This small molecule binds to this protein.
Small molecule (SMILES): OC[C@@H]1OC=C[C@H]1O

Sequence of chain 1.A:
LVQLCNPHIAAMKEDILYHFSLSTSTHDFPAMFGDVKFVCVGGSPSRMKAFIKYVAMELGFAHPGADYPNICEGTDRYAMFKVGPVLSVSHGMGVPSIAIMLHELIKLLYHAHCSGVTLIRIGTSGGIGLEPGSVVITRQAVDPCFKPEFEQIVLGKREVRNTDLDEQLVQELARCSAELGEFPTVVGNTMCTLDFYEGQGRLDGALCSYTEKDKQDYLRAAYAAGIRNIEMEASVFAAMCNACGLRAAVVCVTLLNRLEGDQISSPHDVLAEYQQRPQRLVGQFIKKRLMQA

Binding-site contacts:
Ligand atom C4 contacts residue SO41 of chain 1.G at 4.1 Å.
Ligand atom C2 contacts residue MET248 of chain 1.B at 4.0 Å (hydrophobic).
Ligand atom O5 contacts residue URF1 of chain 1.F at 3.7 Å.
Ligand atom C3 contacts residue GLU249 of chain 1.B at 3.5 Å.
Ligand atom O3 contacts residue GLY110 of chain 1.B at 4.0 Å.
Ligand atom C1 contacts residue THR140 of chain 1.B at 3.1 Å.
Ligand atom C2 contacts residue THR140 of chain 1.B at 4.0 Å.
Ligand atom C4 contacts residue MET109 of chain 1.B at 4.1 Å (hydrophobic).
Ligand atom C2 contacts residue GLU247 of chain 1.B at 4.3 Å.
Ligand atom C1 contacts residue GLU247 of chain 1.B at 4.0 Å.
Ligand atom C5 contacts residue URF1 of chain 1.F at 4.0 Å.
Ligand atom O5 contacts residue HIS35 of chain 1.A at 2.7 Å (h-bond).
Ligand atom C2 contacts residue ARG137 of chain 1.B at 3.8 Å.
Ligand atom C2 contacts residue URF1 of chain 1.F at 3.9 Å.
Ligand atom C5 contacts residue PHE212 of chain 1.B at 4.1 Å (hydrophobic).
Ligand atom C1 contacts residue GLU249 of chain 1.B at 4.4 Å.
Ligand atom O3 contacts residue MET109 of chain 1.B at 3.2 Å.
Ligand atom O4 contacts residue URF1 of chain 1.F at 2.6 Å (h-bond).
Ligand atom C2 contacts residue GLU249 of chain 1.B at 3.3 Å.
Ligand atom C3 contacts residue SO41 of chain 1.G at 3.1 Å.
Ligand atom C2 contacts residue SO41 of chain 1.G at 2.9 Å.
Ligand atom O3 contacts residue GLU249 of chain 1.B at 2.7 Å (salt-bridge).
Ligand atom O4 contacts residue THR140 of chain 1.B at 3.1 Å (h-bond).
Ligand atom O3 contacts residue SO41 of chain 1.G at 3.8 Å.
Ligand atom C1 contacts residue ARG137 of chain 1.B at 4.4 Å.
Ligand atom C4 contacts residue URF1 of chain 1.F at 3.4 Å.
Ligand atom O5 contacts residue PHE212 of chain 1.B at 3.7 Å.
Ligand atom C5 contacts residue MET109 of chain 1.B at 3.4 Å (hydrophobic).
Ligand atom O4 contacts residue SO41 of chain 1.G at 3.2 Å (h-bond).
Ligand atom C3 contacts residue MET109 of chain 1.B at 4.1 Å (hydrophobic).
Ligand atom O5 contacts residue MET109 of chain 1.B at 4.3 Å.
Ligand atom C1 contacts residue URF1 of chain 1.F at 2.7 Å.
Ligand atom C5 contacts residue ARG93 of chain 1.A at 4.3 Å.
Ligand atom C1 contacts residue SO41 of chain 1.G at 3.0 Å.
Ligand atom C4 contacts residue MET248 of chain 1.B at 4.3 Å (hydrophobic).
Ligand atom O5 contacts residue ARG93 of chain 1.A at 4.1 Å.
Ligand atom C5 contacts residue HIS35 of chain 1.A at 3.0 Å.
Ligand atom O3 contacts residue MET248 of chain 1.B at 4.1 Å.
Ligand atom C5 contacts residue ILE116 of chain 1.A at 4.4 Å (hydrophobic).
Ligand atom O5 contacts residue TYR34 of chain 1.A at 3.9 Å.

Sequence of chain 1.B:
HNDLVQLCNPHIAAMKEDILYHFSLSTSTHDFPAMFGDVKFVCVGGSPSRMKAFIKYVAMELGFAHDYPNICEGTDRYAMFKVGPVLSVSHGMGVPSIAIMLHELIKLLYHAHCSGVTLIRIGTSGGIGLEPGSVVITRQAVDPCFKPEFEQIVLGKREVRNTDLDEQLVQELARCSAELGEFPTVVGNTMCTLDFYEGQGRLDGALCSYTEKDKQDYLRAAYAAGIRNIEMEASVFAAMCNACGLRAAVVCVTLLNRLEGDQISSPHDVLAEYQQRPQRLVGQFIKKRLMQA